The protein below binds the small molecule below.
Small molecule (SMILES): CC(=O)N[C@@H]1[C@@H](O)[C@H](O)[C@@H](CO)O[C@H]1O

Sequence of chain 1.A:
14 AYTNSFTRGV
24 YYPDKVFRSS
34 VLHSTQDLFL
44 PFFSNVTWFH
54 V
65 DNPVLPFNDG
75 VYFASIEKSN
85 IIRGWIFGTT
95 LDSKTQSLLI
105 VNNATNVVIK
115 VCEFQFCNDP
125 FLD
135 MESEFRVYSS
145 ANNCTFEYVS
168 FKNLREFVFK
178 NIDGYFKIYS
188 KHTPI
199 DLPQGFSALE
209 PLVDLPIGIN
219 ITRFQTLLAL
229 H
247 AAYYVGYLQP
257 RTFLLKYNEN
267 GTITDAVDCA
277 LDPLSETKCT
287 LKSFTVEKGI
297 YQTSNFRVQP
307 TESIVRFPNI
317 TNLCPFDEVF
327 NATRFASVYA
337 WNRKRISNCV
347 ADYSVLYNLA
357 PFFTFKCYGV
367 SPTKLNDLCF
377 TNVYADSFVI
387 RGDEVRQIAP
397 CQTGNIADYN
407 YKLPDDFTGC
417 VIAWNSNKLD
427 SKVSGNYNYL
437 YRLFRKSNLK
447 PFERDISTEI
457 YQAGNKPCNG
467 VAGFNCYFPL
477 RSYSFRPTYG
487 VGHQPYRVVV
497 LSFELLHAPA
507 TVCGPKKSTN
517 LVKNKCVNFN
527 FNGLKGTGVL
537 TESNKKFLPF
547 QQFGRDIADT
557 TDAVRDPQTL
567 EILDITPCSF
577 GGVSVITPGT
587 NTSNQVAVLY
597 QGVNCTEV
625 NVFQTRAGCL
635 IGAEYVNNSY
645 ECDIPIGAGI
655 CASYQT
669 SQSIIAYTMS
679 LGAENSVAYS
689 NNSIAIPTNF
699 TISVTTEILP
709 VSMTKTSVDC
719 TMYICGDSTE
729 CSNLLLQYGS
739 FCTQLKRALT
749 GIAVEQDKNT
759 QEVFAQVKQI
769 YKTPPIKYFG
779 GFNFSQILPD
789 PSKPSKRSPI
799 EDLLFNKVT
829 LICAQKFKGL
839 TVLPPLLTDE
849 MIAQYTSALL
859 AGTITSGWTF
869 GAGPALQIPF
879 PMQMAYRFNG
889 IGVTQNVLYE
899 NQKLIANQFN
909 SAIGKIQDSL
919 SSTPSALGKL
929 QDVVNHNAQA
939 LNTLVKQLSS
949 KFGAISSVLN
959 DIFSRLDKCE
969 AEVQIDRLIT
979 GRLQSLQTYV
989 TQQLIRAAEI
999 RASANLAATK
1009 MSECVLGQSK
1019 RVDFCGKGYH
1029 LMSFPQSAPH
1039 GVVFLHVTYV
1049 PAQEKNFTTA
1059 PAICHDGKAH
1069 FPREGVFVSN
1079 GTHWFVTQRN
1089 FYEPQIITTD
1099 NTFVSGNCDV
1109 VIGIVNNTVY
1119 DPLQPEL

Sequence of chain 1.G:
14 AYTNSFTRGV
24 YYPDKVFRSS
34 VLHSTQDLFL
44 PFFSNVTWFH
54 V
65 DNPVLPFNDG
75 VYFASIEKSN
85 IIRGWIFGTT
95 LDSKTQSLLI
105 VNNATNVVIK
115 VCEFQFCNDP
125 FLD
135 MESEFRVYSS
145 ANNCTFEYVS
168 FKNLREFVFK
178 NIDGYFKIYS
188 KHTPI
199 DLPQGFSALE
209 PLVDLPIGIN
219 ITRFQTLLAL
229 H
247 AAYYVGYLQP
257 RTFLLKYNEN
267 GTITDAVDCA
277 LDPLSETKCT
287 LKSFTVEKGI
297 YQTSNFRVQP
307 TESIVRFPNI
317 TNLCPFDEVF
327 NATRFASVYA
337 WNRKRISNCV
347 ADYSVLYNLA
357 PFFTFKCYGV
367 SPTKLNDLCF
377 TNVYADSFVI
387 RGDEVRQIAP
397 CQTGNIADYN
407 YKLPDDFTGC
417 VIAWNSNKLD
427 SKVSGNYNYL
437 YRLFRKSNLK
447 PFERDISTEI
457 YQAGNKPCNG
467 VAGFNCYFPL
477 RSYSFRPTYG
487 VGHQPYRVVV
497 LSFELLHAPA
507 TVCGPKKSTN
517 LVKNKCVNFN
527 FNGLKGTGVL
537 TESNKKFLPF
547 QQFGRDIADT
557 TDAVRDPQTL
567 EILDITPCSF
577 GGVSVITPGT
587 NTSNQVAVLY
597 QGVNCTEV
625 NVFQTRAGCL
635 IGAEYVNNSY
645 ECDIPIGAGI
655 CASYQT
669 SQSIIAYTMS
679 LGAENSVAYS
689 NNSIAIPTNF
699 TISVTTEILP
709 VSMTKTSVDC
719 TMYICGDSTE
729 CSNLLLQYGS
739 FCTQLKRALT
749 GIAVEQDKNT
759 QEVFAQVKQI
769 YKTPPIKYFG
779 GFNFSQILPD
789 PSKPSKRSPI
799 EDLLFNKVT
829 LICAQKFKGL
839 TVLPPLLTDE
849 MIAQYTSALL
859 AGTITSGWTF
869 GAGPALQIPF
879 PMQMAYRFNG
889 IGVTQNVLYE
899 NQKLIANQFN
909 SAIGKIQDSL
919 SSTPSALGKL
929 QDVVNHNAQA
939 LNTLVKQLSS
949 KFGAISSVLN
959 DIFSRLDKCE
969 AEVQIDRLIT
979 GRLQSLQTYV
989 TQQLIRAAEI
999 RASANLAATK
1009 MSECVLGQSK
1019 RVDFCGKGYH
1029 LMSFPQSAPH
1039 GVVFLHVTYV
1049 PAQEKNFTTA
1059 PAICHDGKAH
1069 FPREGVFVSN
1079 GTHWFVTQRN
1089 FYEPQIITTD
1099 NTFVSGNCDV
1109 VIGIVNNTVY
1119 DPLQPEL

Binding-site contacts:
Ligand atom O7 contacts residue ASN1054 of chain 1.G at 3.3 Å (h-bond).
Ligand atom C3 contacts residue ASN1054 of chain 1.G at 3.8 Å.
Ligand atom N2 contacts residue GLN875 of chain 1.A at 4.0 Å.
Ligand atom C3 contacts residue GLN875 of chain 1.A at 4.0 Å.
Ligand atom C4 contacts residue ASN1054 of chain 1.G at 4.2 Å.
Ligand atom C5 contacts residue GLN875 of chain 1.A at 4.4 Å.
Ligand atom C2 contacts residue ASN1054 of chain 1.G at 2.5 Å.
Ligand atom O4 contacts residue ALA686 of chain 1.G at 4.1 Å.
Ligand atom C6 contacts residue ALA686 of chain 1.G at 3.8 Å (hydrophobic).
Ligand atom O5 contacts residue GLN875 of chain 1.A at 4.2 Å.
Ligand atom N2 contacts residue ASN1054 of chain 1.G at 2.9 Å (h-bond).
Ligand atom C7 contacts residue ASN1054 of chain 1.G at 3.3 Å.
Ligand atom O5 contacts residue ASN1054 of chain 1.G at 2.4 Å (h-bond).
Ligand atom C8 contacts residue ASN1054 of chain 1.G at 3.9 Å.
Ligand atom C8 contacts residue LYS1053 of chain 1.G at 3.7 Å.
Ligand atom C1 contacts residue ASN1054 of chain 1.G at 1.4 Å.
Ligand atom C5 contacts residue ASN1054 of chain 1.G at 3.7 Å.
Ligand atom O6 contacts residue ALA686 of chain 1.G at 3.6 Å.
Ligand atom C5 contacts residue ALA686 of chain 1.G at 4.1 Å (hydrophobic).
Ligand atom C8 contacts residue GLU1052 of chain 1.G at 3.7 Å.
Ligand atom C2 contacts residue GLN875 of chain 1.A at 4.2 Å.
Ligand atom C1 contacts residue GLN875 of chain 1.A at 3.7 Å.